This protein binds this small molecule.
Small molecule (SMILES): CCC1(C)CCCCC1

Binding-site contacts:
Ligand atom CAH contacts residue THR312 of chain 1.A at 2.7 Å.
Ligand atom CAG contacts residue THR312 of chain 1.A at 3.5 Å.
Ligand atom CAI contacts residue THR312 of chain 1.A at 3.9 Å.
Ligand atom CAG contacts residue ILE255 of chain 1.A at 3.8 Å (hydrophobic).
Ligand atom CAH contacts residue SER309 of chain 1.A at 3.0 Å.
Ligand atom CAC contacts residue SER309 of chain 1.A at 3.1 Å.
Ligand atom CAE contacts residue SER309 of chain 1.A at 2.8 Å.
Ligand atom CAG contacts residue SER309 of chain 1.A at 4.3 Å.
Ligand atom CAC contacts residue THR312 of chain 1.A at 2.3 Å.
Ligand atom CAF contacts residue THR312 of chain 1.A at 3.2 Å.
Ligand atom CAH contacts residue VAL308 of chain 1.A at 3.7 Å (hydrophobic).
Ligand atom CAE contacts residue THR312 of chain 1.A at 1.4 Å.

Sequence of chain 1.A:
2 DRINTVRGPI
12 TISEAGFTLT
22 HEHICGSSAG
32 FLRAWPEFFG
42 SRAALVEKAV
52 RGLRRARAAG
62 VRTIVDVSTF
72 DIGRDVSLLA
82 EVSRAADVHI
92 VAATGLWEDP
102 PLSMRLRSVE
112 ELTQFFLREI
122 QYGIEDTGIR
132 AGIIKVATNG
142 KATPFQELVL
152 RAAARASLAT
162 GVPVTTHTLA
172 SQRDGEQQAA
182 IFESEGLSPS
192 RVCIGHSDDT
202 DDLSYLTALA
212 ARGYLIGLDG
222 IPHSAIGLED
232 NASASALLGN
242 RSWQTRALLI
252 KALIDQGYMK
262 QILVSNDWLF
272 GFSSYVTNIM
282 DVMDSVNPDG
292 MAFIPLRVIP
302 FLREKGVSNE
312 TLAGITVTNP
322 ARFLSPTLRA